Binding-site contacts:
Ligand atom N2 contacts residue HIS345 of chain 1.D at 3.0 Å (h-bond).
Ligand atom O5 contacts residue THR426 of chain 1.D at 4.4 Å.
Ligand atom O5 contacts residue ASN424 of chain 1.D at 4.3 Å.
Ligand atom C8 contacts residue ASN311 of chain 1.D at 3.6 Å.
Ligand atom C2 contacts residue HIS345 of chain 1.D at 4.0 Å.
Ligand atom C7 contacts residue ASN311 of chain 1.D at 4.4 Å.
Ligand atom C7 contacts residue ASN347 of chain 1.D at 3.3 Å.
Ligand atom C8 contacts residue THR313 of chain 1.D at 3.1 Å.
Ligand atom C8 contacts residue HIS345 of chain 1.D at 3.7 Å.
Ligand atom C5 contacts residue ASN347 of chain 1.D at 3.8 Å.
Ligand atom C3 contacts residue HIS345 of chain 1.D at 4.1 Å.
Ligand atom C4 contacts residue ASN347 of chain 1.D at 4.3 Å.
Ligand atom C8 contacts residue ARG455 of chain 1.D at 4.0 Å.
Ligand atom O3 contacts residue HIS345 of chain 1.D at 4.4 Å.
Ligand atom C1 contacts residue ASN347 of chain 1.D at 1.5 Å.
Ligand atom C7 contacts residue HIS345 of chain 1.D at 3.8 Å.
Ligand atom C3 contacts residue ASN347 of chain 1.D at 3.9 Å.
Ligand atom C1 contacts residue THR426 of chain 1.D at 4.4 Å.
Ligand atom O7 contacts residue ASN347 of chain 1.D at 3.3 Å (h-bond).
Ligand atom O5 contacts residue ASN347 of chain 1.D at 2.5 Å (h-bond).
Ligand atom C1 contacts residue HIS345 of chain 1.D at 4.2 Å.
Ligand atom C2 contacts residue ASN347 of chain 1.D at 2.5 Å.
Ligand atom N2 contacts residue ASN347 of chain 1.D at 3.0 Å (h-bond).

A small-molecule ligand and the protein it binds are described below.
Small molecule (SMILES): CC(=O)N[C@@H]1[C@@H](O)[C@H](O)[C@@H](CO)O[C@H]1O

Sequence of chain 1.D:
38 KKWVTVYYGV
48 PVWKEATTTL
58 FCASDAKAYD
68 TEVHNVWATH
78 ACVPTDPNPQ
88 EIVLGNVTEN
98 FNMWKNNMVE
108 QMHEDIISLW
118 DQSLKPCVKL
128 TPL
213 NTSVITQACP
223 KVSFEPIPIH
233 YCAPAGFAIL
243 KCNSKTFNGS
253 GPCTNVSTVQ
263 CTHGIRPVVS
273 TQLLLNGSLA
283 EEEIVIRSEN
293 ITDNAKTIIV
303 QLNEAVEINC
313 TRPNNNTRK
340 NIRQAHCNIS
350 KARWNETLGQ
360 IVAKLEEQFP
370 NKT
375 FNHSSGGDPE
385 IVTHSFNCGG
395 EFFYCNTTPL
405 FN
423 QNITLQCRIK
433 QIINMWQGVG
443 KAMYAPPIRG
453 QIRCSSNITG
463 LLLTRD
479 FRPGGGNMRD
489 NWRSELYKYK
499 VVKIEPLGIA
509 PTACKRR